The small molecule below binds the protein below.
Small molecule (SMILES): CC(C)C[C@H](NC(=O)[C@@H](N)CCCCN)C(=O)N[C@@H](Cc1ccc(O)cc1)C(=O)N[C@@H](CC1CCCCC1)C(=O)N[C@@H](CC(C)C)C(=O)N1CCC[C@H]1C(=O)N[C@@H](CCCN=C(N)N)C(=O)N1CCC[C@H]1C(=O)N[C@H](C=O)[C@@H](C)O

Sequence of chain 1.B:
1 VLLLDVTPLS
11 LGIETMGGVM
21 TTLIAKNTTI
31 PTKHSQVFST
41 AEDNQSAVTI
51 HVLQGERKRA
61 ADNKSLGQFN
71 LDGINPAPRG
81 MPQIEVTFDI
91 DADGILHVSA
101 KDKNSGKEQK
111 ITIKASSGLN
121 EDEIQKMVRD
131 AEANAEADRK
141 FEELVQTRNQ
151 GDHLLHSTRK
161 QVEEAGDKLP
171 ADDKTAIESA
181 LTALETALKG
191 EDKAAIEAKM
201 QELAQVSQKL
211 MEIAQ

Binding-site contacts:
Ligand atom O contacts residue GLN45 of chain 1.B at 3.5 Å (h-bond).
Ligand atom CB contacts residue ALA41 of chain 1.B at 3.7 Å (hydrophobic).
Ligand atom C contacts residue GLN45 of chain 1.B at 3.3 Å.
Ligand atom O contacts residue ALA41 of chain 1.B at 3.3 Å (h-bond).
Ligand atom CD2 contacts residue GLU14 of chain 1.B at 3.6 Å.
Ligand atom CA contacts residue GLN45 of chain 1.B at 3.5 Å.
Ligand atom CG contacts residue THR49 of chain 1.B at 3.5 Å.
Ligand atom CZ contacts residue GLY80 of chain 1.B at 3.6 Å.
Ligand atom CA contacts residue SER39 of chain 1.B at 3.3 Å.
Ligand atom CG contacts residue SER39 of chain 1.B at 3.7 Å.
Ligand atom CD1 contacts residue VAL37 of chain 1.B at 3.6 Å (hydrophobic).
Ligand atom N contacts residue GLN45 of chain 1.B at 3.2 Å (h-bond).
Ligand atom CA contacts residue THR49 of chain 1.B at 3.1 Å.
Ligand atom CD contacts residue ALA47 of chain 1.B at 3.6 Å (hydrophobic).
Ligand atom CB contacts residue THR40 of chain 1.B at 3.8 Å.
Ligand atom CD2 contacts residue GLY80 of chain 1.B at 3.4 Å.
Ligand atom CB contacts residue THR15 of chain 1.B at 3.7 Å.
Ligand atom CB contacts residue ASN70 of chain 1.B at 3.8 Å.
Ligand atom O contacts residue VAL48 of chain 1.B at 3.4 Å.
Ligand atom C contacts residue SER39 of chain 1.B at 3.5 Å.
Ligand atom N contacts residue SER39 of chain 1.B at 2.7 Å (h-bond).
Ligand atom O contacts residue THR49 of chain 1.B at 3.0 Å (h-bond).
Ligand atom CD2 contacts residue THR40 of chain 1.B at 3.7 Å.
Ligand atom CA contacts residue SER39 of chain 1.B at 3.7 Å.
Ligand atom O contacts residue GLN45 of chain 1.B at 3.0 Å (h-bond).
Ligand atom CE1 contacts residue GLY80 of chain 1.B at 3.5 Å.
Ligand atom CA contacts residue ALA47 of chain 1.B at 3.6 Å (hydrophobic).
Ligand atom O contacts residue PHE38 of chain 1.B at 3.4 Å.
Ligand atom O contacts residue MET16 of chain 1.B at 2.7 Å (h-bond).
Ligand atom CB contacts residue SER39 of chain 1.B at 3.6 Å.
Ligand atom CB contacts residue VAL48 of chain 1.B at 3.7 Å (hydrophobic).
Ligand atom O contacts residue THR15 of chain 1.B at 3.2 Å.
Ligand atom CD2 contacts residue MET16 of chain 1.B at 3.3 Å (hydrophobic).
Ligand atom CD1 contacts residue ILE50 of chain 1.B at 3.6 Å (hydrophobic).
Ligand atom CD2 contacts residue ILE13 of chain 1.B at 3.7 Å (hydrophobic).
Ligand atom CD1 contacts residue PHE38 of chain 1.B at 3.6 Å (hydrophobic).
Ligand atom N contacts residue THR49 of chain 1.B at 3.6 Å (h-bond).
Ligand atom CB contacts residue THR49 of chain 1.B at 3.4 Å.
Ligand atom CD1 contacts residue THR40 of chain 1.B at 3.4 Å.
Ligand atom O contacts residue SER39 of chain 1.B at 3.1 Å (h-bond).